Binding-site contacts:
Ligand atom C5 contacts residue XYS1 of chain 1.M at 3.8 Å.
Ligand atom O4 contacts residue GLU421 of chain 1.A at 2.8 Å (salt-bridge).
Ligand atom C5 contacts residue VAL160 of chain 1.A at 4.4 Å (hydrophobic).
Ligand atom C3 contacts residue ASN398 of chain 1.A at 3.4 Å.
Ligand atom C2 contacts residue ASN397 of chain 1.A at 4.1 Å.
Ligand atom C1 contacts residue XYS1 of chain 1.M at 3.6 Å.
Ligand atom C3 contacts residue SER420 of chain 1.A at 4.4 Å.
Ligand atom O2 contacts residue ASN398 of chain 1.A at 2.8 Å (h-bond).
Ligand atom O2 contacts residue ASN397 of chain 1.A at 3.1 Å.
Ligand atom O2 contacts residue SER420 of chain 1.A at 3.5 Å (h-bond).
Ligand atom O5 contacts residue XYS1 of chain 1.M at 3.3 Å (h-bond).
Ligand atom C3 contacts residue GLU421 of chain 1.A at 3.9 Å.
Ligand atom C1 contacts residue ASN398 of chain 1.A at 3.8 Å.
Ligand atom O1 contacts residue ASN398 of chain 1.A at 3.0 Å (h-bond).
Ligand atom O3 contacts residue GLU421 of chain 1.A at 2.8 Å (salt-bridge).
Ligand atom O3 contacts residue ASN398 of chain 1.A at 4.1 Å.
Ligand atom O1 contacts residue ASN397 of chain 1.A at 3.9 Å.
Ligand atom C4 contacts residue GLU421 of chain 1.A at 3.5 Å.
Ligand atom O1 contacts residue ASN399 of chain 1.A at 3.1 Å (h-bond).
Ligand atom C2 contacts residue ASN398 of chain 1.A at 3.5 Å.
Ligand atom C5 contacts residue ASN399 of chain 1.A at 4.2 Å.
Ligand atom O1 contacts residue XYS1 of chain 1.M at 2.8 Å (h-bond).
Ligand atom O3 contacts residue SER420 of chain 1.A at 3.7 Å.
Ligand atom C1 contacts residue ASN399 of chain 1.A at 4.5 Å.
Ligand atom C1 contacts residue ASN397 of chain 1.A at 4.1 Å.

Sequence of chain 1.A:
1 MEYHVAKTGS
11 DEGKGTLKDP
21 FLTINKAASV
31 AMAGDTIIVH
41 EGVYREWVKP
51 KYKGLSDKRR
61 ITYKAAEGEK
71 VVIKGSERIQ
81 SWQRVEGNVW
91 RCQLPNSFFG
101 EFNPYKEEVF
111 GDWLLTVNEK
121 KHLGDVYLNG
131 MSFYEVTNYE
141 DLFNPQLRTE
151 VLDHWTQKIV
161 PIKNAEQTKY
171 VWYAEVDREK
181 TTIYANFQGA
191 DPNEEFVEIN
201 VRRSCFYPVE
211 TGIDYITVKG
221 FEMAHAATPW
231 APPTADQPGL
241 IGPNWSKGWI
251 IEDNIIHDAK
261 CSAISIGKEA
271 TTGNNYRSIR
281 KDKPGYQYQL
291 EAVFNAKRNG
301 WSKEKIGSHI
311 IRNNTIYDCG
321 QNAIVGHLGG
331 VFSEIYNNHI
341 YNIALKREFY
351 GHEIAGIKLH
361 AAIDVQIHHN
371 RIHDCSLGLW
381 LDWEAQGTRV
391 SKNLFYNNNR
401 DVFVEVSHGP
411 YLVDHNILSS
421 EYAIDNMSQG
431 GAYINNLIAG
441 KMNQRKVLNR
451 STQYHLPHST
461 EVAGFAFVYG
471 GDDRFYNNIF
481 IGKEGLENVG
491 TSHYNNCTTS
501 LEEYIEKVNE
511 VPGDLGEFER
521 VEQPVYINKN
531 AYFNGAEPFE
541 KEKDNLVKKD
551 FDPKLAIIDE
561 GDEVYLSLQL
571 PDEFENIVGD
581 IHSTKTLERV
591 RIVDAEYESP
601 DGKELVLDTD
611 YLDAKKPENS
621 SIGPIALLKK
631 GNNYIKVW

A protein and the small-molecule ligand that binds it are described below.
Small molecule (SMILES): O[C@@H]1[C@@H](O)[C@@H](O)OC[C@H]1O